Sequence of chain 1.D:
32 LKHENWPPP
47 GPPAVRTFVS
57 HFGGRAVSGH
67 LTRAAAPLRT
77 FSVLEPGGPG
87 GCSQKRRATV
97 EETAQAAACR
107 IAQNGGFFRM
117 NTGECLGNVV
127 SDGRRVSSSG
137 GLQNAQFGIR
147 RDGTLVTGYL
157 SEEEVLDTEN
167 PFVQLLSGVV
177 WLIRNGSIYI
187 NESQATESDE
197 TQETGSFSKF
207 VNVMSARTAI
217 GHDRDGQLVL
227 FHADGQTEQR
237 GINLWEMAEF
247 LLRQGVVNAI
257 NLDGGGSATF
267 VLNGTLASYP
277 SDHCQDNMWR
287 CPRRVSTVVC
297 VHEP

Binding-site contacts:
Ligand atom O2P contacts residue GLY261 of chain 1.D at 3.8 Å.
Ligand atom O3P contacts residue ARG289 of chain 1.D at 2.9 Å (salt-bridge).
Ligand atom P contacts residue ARG289 of chain 1.D at 4.0 Å.
Ligand atom O1P contacts residue GLY261 of chain 1.D at 4.3 Å.
Ligand atom O2P contacts residue NDG1 of chain 1.L at 3.8 Å.
Ligand atom P contacts residue GLY262 of chain 1.D at 3.8 Å.
Ligand atom C6 contacts residue ARG289 of chain 1.D at 3.7 Å.
Ligand atom P contacts residue THR233 of chain 1.D at 3.5 Å.
Ligand atom O2P contacts residue THR233 of chain 1.D at 2.3 Å (h-bond).
Ligand atom O3P contacts residue GLY261 of chain 1.D at 3.6 Å.
Ligand atom O3P contacts residue NDG1 of chain 1.L at 2.7 Å (h-bond).
Ligand atom O3P contacts residue THR233 of chain 1.D at 4.5 Å.
Ligand atom P contacts residue GLY261 of chain 1.D at 4.1 Å.
Ligand atom O6 contacts residue NDG1 of chain 1.L at 3.9 Å.
Ligand atom C6 contacts residue NDG1 of chain 1.L at 4.5 Å.
Ligand atom O2P contacts residue GLY262 of chain 1.D at 4.4 Å.
Ligand atom O1P contacts residue ARG289 of chain 1.D at 4.2 Å.
Ligand atom O1P contacts residue SER277 of chain 1.D at 4.2 Å.
Ligand atom O1P contacts residue THR233 of chain 1.D at 3.6 Å.
Ligand atom O1P contacts residue GLY262 of chain 1.D at 3.7 Å.
Ligand atom P contacts residue NDG1 of chain 1.L at 3.7 Å.
Ligand atom O3P contacts residue GLY262 of chain 1.D at 2.9 Å (h-bond).
Ligand atom O6 contacts residue ARG289 of chain 1.D at 4.2 Å.

This protein binds this small molecule.
Small molecule (SMILES): O=P(O)(O)OC[C@H]1O[C@H](O)[C@@H](O)[C@@H](O)[C@@H]1O